Binding-site contacts:
Ligand atom C7 contacts residue LYS555 of chain 1.C at 4.2 Å.
Ligand atom C6 contacts residue ASN279 of chain 1.B at 4.2 Å.
Ligand atom C2 contacts residue GLU278 of chain 1.B at 4.0 Å.
Ligand atom O6 contacts residue ASN279 of chain 1.B at 3.7 Å.
Ligand atom C2 contacts residue ASN279 of chain 1.B at 2.5 Å.
Ligand atom C7 contacts residue ASN279 of chain 1.B at 4.0 Å.
Ligand atom C4 contacts residue ASN279 of chain 1.B at 4.3 Å.
Ligand atom C5 contacts residue ASN279 of chain 1.B at 3.7 Å.
Ligand atom C8 contacts residue LYS555 of chain 1.C at 3.6 Å.
Ligand atom C1 contacts residue ASN279 of chain 1.B at 1.4 Å.
Ligand atom C3 contacts residue ASN279 of chain 1.B at 3.8 Å.
Ligand atom O5 contacts residue ASN279 of chain 1.B at 2.4 Å (h-bond).
Ligand atom C1 contacts residue GLU278 of chain 1.B at 3.6 Å.
Ligand atom N2 contacts residue LYS555 of chain 1.C at 3.7 Å.
Ligand atom O5 contacts residue GLU278 of chain 1.B at 2.9 Å (salt-bridge).
Ligand atom C4 contacts residue GLU278 of chain 1.B at 4.1 Å.
Ligand atom O6 contacts residue GLU278 of chain 1.B at 2.9 Å (salt-bridge).
Ligand atom N2 contacts residue ASN279 of chain 1.B at 2.9 Å (h-bond).
Ligand atom C6 contacts residue GLU278 of chain 1.B at 3.7 Å.
Ligand atom C5 contacts residue GLU278 of chain 1.B at 3.7 Å.

Sequence of chain 1.C:
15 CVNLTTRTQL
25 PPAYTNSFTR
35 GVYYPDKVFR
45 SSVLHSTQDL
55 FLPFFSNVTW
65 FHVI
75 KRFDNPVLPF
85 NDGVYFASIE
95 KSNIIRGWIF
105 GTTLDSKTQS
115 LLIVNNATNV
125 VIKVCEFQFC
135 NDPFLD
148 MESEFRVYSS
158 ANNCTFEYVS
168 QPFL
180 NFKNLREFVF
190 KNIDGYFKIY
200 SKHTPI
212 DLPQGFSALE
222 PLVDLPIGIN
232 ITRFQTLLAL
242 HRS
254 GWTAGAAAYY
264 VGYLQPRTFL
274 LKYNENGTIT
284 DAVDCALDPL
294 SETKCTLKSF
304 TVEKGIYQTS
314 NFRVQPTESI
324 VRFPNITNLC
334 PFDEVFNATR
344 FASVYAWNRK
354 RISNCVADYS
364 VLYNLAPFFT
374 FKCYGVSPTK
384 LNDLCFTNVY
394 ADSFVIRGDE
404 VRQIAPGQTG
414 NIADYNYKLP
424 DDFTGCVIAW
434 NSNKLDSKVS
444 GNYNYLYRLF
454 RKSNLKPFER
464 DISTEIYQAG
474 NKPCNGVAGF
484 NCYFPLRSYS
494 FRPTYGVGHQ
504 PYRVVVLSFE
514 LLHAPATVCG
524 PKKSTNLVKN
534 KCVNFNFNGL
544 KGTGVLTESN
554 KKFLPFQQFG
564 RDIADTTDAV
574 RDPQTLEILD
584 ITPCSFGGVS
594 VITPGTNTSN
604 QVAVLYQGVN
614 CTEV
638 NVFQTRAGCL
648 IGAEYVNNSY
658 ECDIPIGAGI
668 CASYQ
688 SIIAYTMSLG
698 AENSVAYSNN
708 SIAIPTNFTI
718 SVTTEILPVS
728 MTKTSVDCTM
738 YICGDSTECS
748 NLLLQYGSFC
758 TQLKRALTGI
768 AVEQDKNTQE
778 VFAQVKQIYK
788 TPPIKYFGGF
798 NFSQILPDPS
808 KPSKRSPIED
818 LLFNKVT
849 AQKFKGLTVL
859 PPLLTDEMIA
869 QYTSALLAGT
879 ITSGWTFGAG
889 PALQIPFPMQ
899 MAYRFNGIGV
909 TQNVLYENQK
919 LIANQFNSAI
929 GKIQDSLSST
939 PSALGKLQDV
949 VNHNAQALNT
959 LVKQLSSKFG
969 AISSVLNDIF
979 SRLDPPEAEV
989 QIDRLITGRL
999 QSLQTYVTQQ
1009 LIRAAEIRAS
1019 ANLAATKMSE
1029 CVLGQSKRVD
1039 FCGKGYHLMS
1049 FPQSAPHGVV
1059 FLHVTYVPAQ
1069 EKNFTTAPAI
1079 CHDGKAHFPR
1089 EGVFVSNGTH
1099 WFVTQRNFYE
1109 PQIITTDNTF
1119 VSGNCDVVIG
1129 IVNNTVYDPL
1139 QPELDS

Sequence of chain 1.B:
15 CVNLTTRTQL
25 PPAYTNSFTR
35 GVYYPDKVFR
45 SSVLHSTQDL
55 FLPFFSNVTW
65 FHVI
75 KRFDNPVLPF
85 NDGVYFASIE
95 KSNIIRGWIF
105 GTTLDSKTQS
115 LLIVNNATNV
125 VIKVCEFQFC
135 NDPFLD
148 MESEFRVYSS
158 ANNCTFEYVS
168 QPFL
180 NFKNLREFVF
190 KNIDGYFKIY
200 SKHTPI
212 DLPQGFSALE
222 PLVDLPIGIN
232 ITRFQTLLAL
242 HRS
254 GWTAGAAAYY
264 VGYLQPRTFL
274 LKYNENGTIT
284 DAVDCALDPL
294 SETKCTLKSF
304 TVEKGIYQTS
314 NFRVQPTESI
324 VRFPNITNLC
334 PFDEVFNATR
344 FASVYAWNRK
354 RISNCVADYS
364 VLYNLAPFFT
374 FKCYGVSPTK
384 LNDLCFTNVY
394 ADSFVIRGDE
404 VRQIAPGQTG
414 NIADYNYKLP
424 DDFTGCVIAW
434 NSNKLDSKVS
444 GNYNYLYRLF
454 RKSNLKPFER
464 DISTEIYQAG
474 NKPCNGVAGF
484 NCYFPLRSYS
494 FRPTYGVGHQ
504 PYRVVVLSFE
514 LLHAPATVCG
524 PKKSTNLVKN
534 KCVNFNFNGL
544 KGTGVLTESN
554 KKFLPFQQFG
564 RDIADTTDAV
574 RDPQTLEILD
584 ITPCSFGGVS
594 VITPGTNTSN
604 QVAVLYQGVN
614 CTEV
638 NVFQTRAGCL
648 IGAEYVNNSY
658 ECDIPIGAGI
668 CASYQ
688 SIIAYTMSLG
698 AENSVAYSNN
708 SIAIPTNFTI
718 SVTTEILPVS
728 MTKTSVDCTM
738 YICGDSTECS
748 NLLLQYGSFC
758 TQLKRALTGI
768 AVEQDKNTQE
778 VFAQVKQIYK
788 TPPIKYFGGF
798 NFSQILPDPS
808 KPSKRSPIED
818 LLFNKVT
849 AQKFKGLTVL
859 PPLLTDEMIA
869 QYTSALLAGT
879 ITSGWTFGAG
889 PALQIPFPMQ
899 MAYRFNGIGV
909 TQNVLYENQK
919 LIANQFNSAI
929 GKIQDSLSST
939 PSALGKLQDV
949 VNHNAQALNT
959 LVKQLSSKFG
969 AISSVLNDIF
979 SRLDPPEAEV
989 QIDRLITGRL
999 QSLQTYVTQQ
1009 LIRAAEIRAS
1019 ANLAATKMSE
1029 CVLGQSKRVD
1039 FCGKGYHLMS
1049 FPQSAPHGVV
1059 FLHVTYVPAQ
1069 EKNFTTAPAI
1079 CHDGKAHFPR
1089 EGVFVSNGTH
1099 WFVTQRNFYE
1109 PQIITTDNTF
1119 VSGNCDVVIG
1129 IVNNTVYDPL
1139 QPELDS

A protein and the small-molecule ligand that binds it are described below.
Small molecule (SMILES): CC(=O)N[C@@H]1[C@@H](O)[C@H](O)[C@@H](CO)O[C@H]1O